Sequence of chain 2.E:
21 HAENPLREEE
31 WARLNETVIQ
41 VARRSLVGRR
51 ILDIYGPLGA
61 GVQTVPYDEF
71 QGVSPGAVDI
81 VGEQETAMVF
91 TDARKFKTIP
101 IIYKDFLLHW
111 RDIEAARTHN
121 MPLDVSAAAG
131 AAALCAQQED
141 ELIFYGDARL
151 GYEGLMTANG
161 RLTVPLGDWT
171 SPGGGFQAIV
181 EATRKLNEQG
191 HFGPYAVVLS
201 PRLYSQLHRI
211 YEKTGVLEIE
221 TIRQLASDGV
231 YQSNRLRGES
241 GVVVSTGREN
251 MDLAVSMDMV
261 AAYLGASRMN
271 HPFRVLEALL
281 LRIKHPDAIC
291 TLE

A protein and the small-molecule ligand that binds it are described below.
Small molecule (SMILES): CC(C)C[C@H](NC(=O)CN)C(=O)N[C@H](C(=O)N[C@H](C(=O)NCC(=O)N[C@@H](CO)C(=O)N[C@@H](CC(C)C)C(=O)N[C@@H](CCCN=C(N)N)C(=O)NCC=O)C(C)C)[C@@H](C)O

Binding-site contacts:
Ligand atom CG contacts residue PRO57 of chain 2.E at 3.7 Å (hydrophobic).
Ligand atom CA contacts residue ASP258 of chain 2.E at 3.7 Å.
Ligand atom O contacts residue ARG49 of chain 2.E at 3.1 Å (salt-bridge).
Ligand atom O contacts residue ARG50 of chain 2.E at 3.4 Å.
Ligand atom N contacts residue ARG49 of chain 2.E at 3.5 Å (salt-bridge).
Ligand atom N contacts residue ARG49 of chain 2.E at 3.7 Å.
Ligand atom OG1 contacts residue ASP258 of chain 2.E at 3.3 Å.
Ligand atom CB contacts residue ARG49 of chain 2.E at 3.7 Å.
Ligand atom CB contacts residue ARG49 of chain 2.E at 3.5 Å.
Ligand atom CA contacts residue ASP258 of chain 2.E at 3.6 Å.
Ligand atom CG2 contacts residue MET259 of chain 2.E at 3.7 Å (hydrophobic).
Ligand atom CB contacts residue ASP258 of chain 2.E at 3.7 Å.
Ligand atom O contacts residue ILE39 of chain 2.E at 3.7 Å.
Ligand atom C contacts residue ASP258 of chain 2.E at 3.7 Å.
Ligand atom N contacts residue PRO57 of chain 2.E at 3.5 Å.
Ligand atom O contacts residue ARG43 of chain 2.E at 2.8 Å (salt-bridge).
Ligand atom NH1 contacts residue ASP53 of chain 2.E at 3.0 Å (salt-bridge).
Ligand atom CD2 contacts residue ARG43 of chain 2.E at 3.6 Å.
Ligand atom N contacts residue ARG49 of chain 2.E at 3.5 Å (salt-bridge).
Ligand atom CD contacts residue ARG50 of chain 2.E at 3.3 Å.
Ligand atom NE contacts residue ARG50 of chain 2.E at 3.1 Å (salt-bridge).
Ligand atom C contacts residue ARG49 of chain 2.E at 3.6 Å.
Ligand atom CB contacts residue ASP258 of chain 2.E at 3.5 Å.
Ligand atom NH2 contacts residue ASP228 of chain 2.E at 2.7 Å (salt-bridge).
Ligand atom CD2 contacts residue ASP258 of chain 2.E at 3.4 Å.
Ligand atom N contacts residue ASP258 of chain 2.E at 2.8 Å (salt-bridge).
Ligand atom CD2 contacts residue ARG50 of chain 2.E at 3.6 Å.
Ligand atom NH2 contacts residue THR246 of chain 2.E at 3.0 Å (h-bond).
Ligand atom CD contacts residue LEU52 of chain 2.E at 3.3 Å (hydrophobic).
Ligand atom OG1 contacts residue MET259 of chain 2.E at 2.6 Å (h-bond).
Ligand atom NE contacts residue ILE51 of chain 2.E at 3.7 Å.
Ligand atom N contacts residue ASP258 of chain 2.E at 3.2 Å (salt-bridge).
Ligand atom C contacts residue ARG43 of chain 2.E at 3.7 Å.
Ligand atom O contacts residue ARG43 of chain 2.E at 2.8 Å (salt-bridge).
Ligand atom CG2 contacts residue ASP258 of chain 2.E at 3.5 Å.
Ligand atom N contacts residue ASP258 of chain 2.E at 3.2 Å (salt-bridge).
Ligand atom CZ contacts residue THR246 of chain 2.E at 3.3 Å.
Ligand atom CB contacts residue MET259 of chain 2.E at 3.6 Å (hydrophobic).
Ligand atom NH1 contacts residue THR246 of chain 2.E at 3.2 Å (h-bond).
Ligand atom CA contacts residue ASP258 of chain 2.E at 3.7 Å.